Binding-site contacts:
Ligand atom CB contacts residue SER60 of chain 1.A at 3.5 Å.
Ligand atom CA contacts residue THR32 of chain 1.A at 3.9 Å.
Ligand atom CD1 contacts residue PHE15 of chain 1.A at 4.1 Å (hydrophobic).
Ligand atom CA contacts residue THR32 of chain 1.A at 3.3 Å.
Ligand atom CB contacts residue THR32 of chain 1.A at 3.8 Å.
Ligand atom CB contacts residue VAL34 of chain 1.A at 4.3 Å (hydrophobic).
Ligand atom CA contacts residue ASP64 of chain 1.A at 3.3 Å.
Ligand atom N contacts residue SER60 of chain 1.A at 3.1 Å (h-bond).
Ligand atom CD contacts residue THR32 of chain 1.A at 3.6 Å.
Ligand atom CD1 contacts residue THR59 of chain 1.A at 3.5 Å.
Ligand atom CD1 contacts residue GLY61 of chain 1.A at 3.5 Å.
Ligand atom O contacts residue GLY61 of chain 1.A at 3.2 Å.
Ligand atom O contacts residue THR32 of chain 1.A at 3.7 Å.
Ligand atom CB contacts residue THR32 of chain 1.A at 3.9 Å.
Ligand atom CA contacts residue SER60 of chain 1.A at 3.6 Å.
Ligand atom CA contacts residue ILE62 of chain 1.A at 3.8 Å (hydrophobic).
Ligand atom C contacts residue THR32 of chain 1.A at 3.5 Å.
Ligand atom CE contacts residue ALA70 of chain 1.A at 3.8 Å (hydrophobic).
Ligand atom N contacts residue ILE62 of chain 1.A at 3.0 Å (h-bond).
Ligand atom CD1 contacts residue SER60 of chain 1.A at 4.0 Å.
Ligand atom CG contacts residue ASP64 of chain 1.A at 3.6 Å.
Ligand atom CA contacts residue GLY61 of chain 1.A at 4.3 Å.
Ligand atom N contacts residue ASP64 of chain 1.A at 2.6 Å (salt-bridge).
Ligand atom CB contacts residue ASP64 of chain 1.A at 4.1 Å.
Ligand atom CG contacts residue THR32 of chain 1.A at 4.2 Å.
Ligand atom CG2 contacts residue THR59 of chain 1.A at 4.0 Å.
Ligand atom CE contacts residue ASP64 of chain 1.A at 4.0 Å.
Ligand atom CD contacts residue ASP64 of chain 1.A at 3.5 Å.
Ligand atom O contacts residue ILE62 of chain 1.A at 2.9 Å (h-bond).
Ligand atom CE contacts residue CYS33 of chain 1.A at 3.8 Å (hydrophobic).
Ligand atom N contacts residue THR32 of chain 1.A at 2.9 Å (h-bond).
Ligand atom CD contacts residue CYS33 of chain 1.A at 3.9 Å (hydrophobic).
Ligand atom O contacts residue THR59 of chain 1.A at 3.8 Å.
Ligand atom CG1 contacts residue VAL34 of chain 1.A at 3.5 Å (hydrophobic).
Ligand atom C contacts residue PHE58 of chain 1.A at 4.2 Å (hydrophobic).
Ligand atom C contacts residue SER60 of chain 1.A at 3.9 Å.
Ligand atom O contacts residue PHE58 of chain 1.A at 4.0 Å.
Ligand atom C contacts residue ILE62 of chain 1.A at 3.8 Å (hydrophobic).
Ligand atom O contacts residue SER60 of chain 1.A at 4.2 Å.
Ligand atom C contacts residue SER60 of chain 1.A at 4.2 Å.

Sequence of chain 1.A:
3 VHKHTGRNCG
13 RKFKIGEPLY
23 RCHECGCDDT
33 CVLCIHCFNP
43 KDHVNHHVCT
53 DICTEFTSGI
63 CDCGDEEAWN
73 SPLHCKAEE

This protein binds this small molecule.
Small molecule (SMILES): CC[C@H](C)[C@H](NC(=O)[C@@H](N)CCCCN)C(=O)N[C@@H](C)C=O